Binding-site contacts:
Ligand atom C34 contacts residue GLY37 of chain 1.A at 3.7 Å.
Ligand atom O19 contacts residue SER81 of chain 1.A at 3.8 Å.
Ligand atom C28 contacts residue TYR80 of chain 1.A at 3.5 Å (hydrophobic).
Ligand atom C7 contacts residue ALA119 of chain 1.A at 3.7 Å (hydrophobic).
Ligand atom C1 contacts residue GLY225 of chain 1.A at 3.5 Å.
Ligand atom O10 contacts residue SER227 of chain 1.A at 3.0 Å (h-bond).
Ligand atom C6 contacts residue GLN16 of chain 1.A at 3.5 Å.
Ligand atom C6 contacts residue LEU118 of chain 1.A at 3.8 Å (hydrophobic).
Ligand atom C7 contacts residue LEU118 of chain 1.A at 3.8 Å (hydrophobic).
Ligand atom O10 contacts residue ALA226 of chain 1.A at 3.5 Å.
Ligand atom C35 contacts residue LEU221 of chain 1.A at 3.8 Å (hydrophobic).
Ligand atom C17 contacts residue ASP223 of chain 1.A at 3.6 Å.
Ligand atom O36 contacts residue TYR80 of chain 1.A at 3.5 Å.
Ligand atom O30 contacts residue ASP223 of chain 1.A at 2.5 Å (salt-bridge).
Ligand atom C25 contacts residue PHE121 of chain 1.A at 3.2 Å (hydrophobic).
Ligand atom C32 contacts residue GLY37 of chain 1.A at 3.4 Å.
Ligand atom C15 contacts residue SER81 of chain 1.A at 3.4 Å.
Ligand atom C26 contacts residue PHE116 of chain 1.A at 3.8 Å (hydrophobic).
Ligand atom O10 contacts residue GLY225 of chain 1.A at 3.0 Å (h-bond).
Ligand atom O36 contacts residue SER81 of chain 1.A at 3.1 Å (h-bond).
Ligand atom C20 contacts residue ASP35 of chain 1.A at 3.4 Å.
Ligand atom C22 contacts residue ASP35 of chain 1.A at 3.2 Å.
Ligand atom O30 contacts residue ASP35 of chain 1.A at 2.9 Å (salt-bridge).
Ligand atom C5 contacts residue GLN16 of chain 1.A at 3.8 Å.
Ligand atom C34 contacts residue LEU221 of chain 1.A at 3.8 Å (hydrophobic).
Ligand atom C25 contacts residue VAL124 of chain 1.A at 3.8 Å (hydrophobic).
Ligand atom C26 contacts residue PHE121 of chain 1.A at 3.7 Å (hydrophobic).
Ligand atom C7 contacts residue PRO115 of chain 1.A at 3.3 Å (hydrophobic).
Ligand atom C23 contacts residue GLY225 of chain 1.A at 3.6 Å.
Ligand atom C16 contacts residue SER81 of chain 1.A at 3.7 Å.
Ligand atom C20 contacts residue ASP223 of chain 1.A at 3.8 Å.
Ligand atom N29 contacts residue GLY225 of chain 1.A at 3.1 Å (h-bond).
Ligand atom O19 contacts residue THR82 of chain 1.A at 3.2 Å (h-bond).
Ligand atom C22 contacts residue GLY225 of chain 1.A at 3.5 Å.
Ligand atom C26 contacts residue VAL124 of chain 1.A at 3.7 Å (hydrophobic).
Ligand atom C35 contacts residue SER81 of chain 1.A at 3.5 Å.
Ligand atom C24 contacts residue VAL124 of chain 1.A at 3.7 Å (hydrophobic).
Ligand atom O11 contacts residue SER227 of chain 1.A at 3.4 Å (h-bond).
Ligand atom C8 contacts residue PRO115 of chain 1.A at 3.6 Å (hydrophobic).
Ligand atom C32 contacts residue ASP223 of chain 1.A at 3.8 Å.

Sequence of chain 1.A:
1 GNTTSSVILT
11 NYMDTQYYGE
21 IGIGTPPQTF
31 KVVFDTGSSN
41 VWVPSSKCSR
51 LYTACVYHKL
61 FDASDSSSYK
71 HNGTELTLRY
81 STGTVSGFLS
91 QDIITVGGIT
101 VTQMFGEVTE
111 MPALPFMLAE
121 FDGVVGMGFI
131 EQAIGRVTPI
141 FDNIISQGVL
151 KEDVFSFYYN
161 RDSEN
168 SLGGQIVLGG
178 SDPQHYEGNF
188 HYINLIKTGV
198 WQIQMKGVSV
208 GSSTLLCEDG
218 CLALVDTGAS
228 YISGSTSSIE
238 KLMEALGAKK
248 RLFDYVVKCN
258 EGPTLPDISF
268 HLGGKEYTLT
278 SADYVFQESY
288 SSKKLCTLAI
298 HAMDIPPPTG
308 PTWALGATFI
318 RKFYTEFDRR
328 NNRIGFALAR

The protein below binds the small molecule below.
Small molecule (SMILES): CC(C)C[C@H](O)[C@H](O)[C@H](CC1CCCCC1)NC(=O)[C@H](CC1CC1)C[C@H](O)[C@@H](O)Cc1ccccc1